Sequence of chain 5.A:
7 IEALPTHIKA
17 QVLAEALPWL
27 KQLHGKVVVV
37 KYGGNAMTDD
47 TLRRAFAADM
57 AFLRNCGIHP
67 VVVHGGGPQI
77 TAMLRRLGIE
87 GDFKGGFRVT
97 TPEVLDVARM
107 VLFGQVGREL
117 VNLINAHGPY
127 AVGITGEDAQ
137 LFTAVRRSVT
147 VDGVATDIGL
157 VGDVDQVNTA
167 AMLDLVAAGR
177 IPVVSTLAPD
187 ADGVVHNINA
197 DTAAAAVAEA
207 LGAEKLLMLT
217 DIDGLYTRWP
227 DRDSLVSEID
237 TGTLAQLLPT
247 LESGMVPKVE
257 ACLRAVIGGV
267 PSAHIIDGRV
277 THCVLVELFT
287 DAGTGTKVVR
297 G

A small-molecule ligand and the protein it binds are described below.
Small molecule (SMILES): Oc1ccccc1-c1ccno1

Sequence of chain 2.A:
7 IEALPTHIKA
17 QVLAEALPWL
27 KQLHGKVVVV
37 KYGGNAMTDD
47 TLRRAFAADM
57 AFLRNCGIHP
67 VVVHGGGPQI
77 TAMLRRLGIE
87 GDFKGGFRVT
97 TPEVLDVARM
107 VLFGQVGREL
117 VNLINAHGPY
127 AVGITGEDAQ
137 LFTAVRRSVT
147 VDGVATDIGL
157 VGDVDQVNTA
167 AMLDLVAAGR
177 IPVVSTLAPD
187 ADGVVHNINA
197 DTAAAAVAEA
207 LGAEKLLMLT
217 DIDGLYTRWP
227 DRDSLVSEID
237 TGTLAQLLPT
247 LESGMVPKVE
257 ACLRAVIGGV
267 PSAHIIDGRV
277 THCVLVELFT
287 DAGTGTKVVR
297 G

Binding-site contacts:
Ligand atom C11 contacts residue LEU137 of chain 5.A at 4.0 Å (hydrophobic).
Ligand atom C12 contacts residue 97T1 of chain 5.B at 0.9 Å.
Ligand atom C07 contacts residue 97T1 of chain 5.B at 0.3 Å.
Ligand atom C08 contacts residue VAL128 of chain 2.A at 4.2 Å (hydrophobic).
Ligand atom C04 contacts residue 97T1 of chain 5.B at 0.7 Å.
Ligand atom C12 contacts residue LEU171 of chain 5.A at 4.0 Å (hydrophobic).
Ligand atom C07 contacts residue LEU171 of chain 5.A at 3.8 Å (hydrophobic).
Ligand atom C06 contacts residue LEU171 of chain 5.A at 3.6 Å (hydrophobic).
Ligand atom C02 contacts residue 97T1 of chain 5.B at 1.3 Å.
Ligand atom C08 contacts residue LEU171 of chain 5.A at 3.7 Å (hydrophobic).
Ligand atom C04 contacts residue VAL128 of chain 5.A at 3.4 Å (hydrophobic).
Ligand atom C11 contacts residue VAL128 of chain 2.A at 3.8 Å (hydrophobic).
Ligand atom C07 contacts residue LEU171 of chain 2.A at 3.9 Å (hydrophobic).
Ligand atom C08 contacts residue LEU171 of chain 2.A at 4.2 Å (hydrophobic).
Ligand atom O01 contacts residue 97T1 of chain 5.B at 0.5 Å (h-bond).
Ligand atom C03 contacts residue VAL128 of chain 5.A at 3.4 Å (hydrophobic).
Ligand atom C03 contacts residue ILE130 of chain 2.A at 3.7 Å (hydrophobic).
Ligand atom O01 contacts residue GLY129 of chain 2.A at 4.2 Å.
Ligand atom C11 contacts residue ALA135 of chain 5.A at 4.2 Å (hydrophobic).
Ligand atom C08 contacts residue 97T1 of chain 5.B at 1.0 Å.
Ligand atom O01 contacts residue ILE130 of chain 2.A at 4.0 Å.
Ligand atom O09 contacts residue LEU171 of chain 2.A at 3.9 Å.
Ligand atom C05 contacts residue LEU171 of chain 2.A at 4.0 Å (hydrophobic).
Ligand atom C02 contacts residue VAL128 of chain 5.A at 4.2 Å (hydrophobic).
Ligand atom C11 contacts residue 97T1 of chain 5.B at 0.7 Å.
Ligand atom N10 contacts residue 97T1 of chain 5.B at 0.9 Å.
Ligand atom C12 contacts residue VAL128 of chain 2.A at 4.0 Å (hydrophobic).
Ligand atom C06 contacts residue LEU171 of chain 2.A at 3.6 Å (hydrophobic).
Ligand atom C02 contacts residue ILE130 of chain 2.A at 4.2 Å (hydrophobic).
Ligand atom C06 contacts residue 97T1 of chain 5.B at 1.0 Å.
Ligand atom O01 contacts residue VAL128 of chain 2.A at 4.2 Å.
Ligand atom C12 contacts residue ILE130 of chain 5.A at 3.9 Å (hydrophobic).
Ligand atom N10 contacts residue ARG176 of chain 2.A at 4.0 Å.
Ligand atom N10 contacts residue VAL128 of chain 2.A at 4.0 Å.
Ligand atom O09 contacts residue 97T1 of chain 5.B at 0.6 Å.
Ligand atom O09 contacts residue LEU171 of chain 5.A at 4.0 Å.
Ligand atom C03 contacts residue 97T1 of chain 5.B at 0.9 Å.
Ligand atom C05 contacts residue VAL128 of chain 5.A at 4.0 Å (hydrophobic).
Ligand atom C05 contacts residue 97T1 of chain 5.B at 0.6 Å.
Ligand atom O01 contacts residue ILE130 of chain 5.A at 4.2 Å.